Binding-site contacts:
Ligand atom C2 contacts residue PRO2 of chain 1.D at 3.9 Å (hydrophobic).
Ligand atom C5 contacts residue CYS7 of chain 1.D at 2.8 Å (hydrophobic).
Ligand atom C3 contacts residue HIS1 of chain 1.D at 2.4 Å.
Ligand atom C5 contacts residue HIS1 of chain 1.D at 4.2 Å.
Ligand atom O1 contacts residue PRO2 of chain 1.D at 3.5 Å (h-bond).
Ligand atom C6 contacts residue CYS7 of chain 1.D at 1.8 Å (hydrophobic).
Ligand atom O1 contacts residue HIS1 of chain 1.D at 2.2 Å (h-bond).
Ligand atom C4 contacts residue HIS1 of chain 1.D at 3.5 Å.
Ligand atom C4 contacts residue CYS7 of chain 1.D at 3.1 Å (hydrophobic).
Ligand atom C2 contacts residue HIS1 of chain 1.D at 1.3 Å.

The small molecule below binds the protein below.
Small molecule (SMILES): CCCCC(=O)O

Sequence of chain 1.D:
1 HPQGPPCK